This small molecule binds to this protein.
Small molecule (SMILES): CC(=O)N[C@@H]1[C@@H](O)[C@H](O)[C@@H](CO)O[C@H]1O

Sequence of chain 1.C:
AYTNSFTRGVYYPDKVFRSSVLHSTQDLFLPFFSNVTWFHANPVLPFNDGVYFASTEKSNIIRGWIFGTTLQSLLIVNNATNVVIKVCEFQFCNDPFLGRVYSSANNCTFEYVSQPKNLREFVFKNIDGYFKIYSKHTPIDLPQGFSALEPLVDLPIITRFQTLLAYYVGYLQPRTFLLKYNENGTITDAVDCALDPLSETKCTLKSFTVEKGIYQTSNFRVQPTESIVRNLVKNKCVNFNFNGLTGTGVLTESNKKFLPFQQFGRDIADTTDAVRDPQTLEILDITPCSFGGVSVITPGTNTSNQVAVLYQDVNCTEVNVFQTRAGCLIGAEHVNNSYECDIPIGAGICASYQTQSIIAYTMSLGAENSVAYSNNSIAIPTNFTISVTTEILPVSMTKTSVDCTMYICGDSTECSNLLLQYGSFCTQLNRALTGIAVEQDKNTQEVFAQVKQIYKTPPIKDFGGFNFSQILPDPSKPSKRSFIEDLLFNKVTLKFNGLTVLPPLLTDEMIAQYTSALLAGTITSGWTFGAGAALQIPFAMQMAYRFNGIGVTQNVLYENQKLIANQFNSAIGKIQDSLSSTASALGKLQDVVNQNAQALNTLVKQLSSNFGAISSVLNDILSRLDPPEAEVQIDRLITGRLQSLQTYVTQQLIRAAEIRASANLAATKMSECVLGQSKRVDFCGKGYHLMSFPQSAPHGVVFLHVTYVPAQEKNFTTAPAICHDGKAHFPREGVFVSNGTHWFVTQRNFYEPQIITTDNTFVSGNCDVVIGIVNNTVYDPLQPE

Binding-site contacts:
Ligand atom C1 contacts residue ASN603 of chain 1.C at 1.4 Å.
Ligand atom O7 contacts residue ASN603 of chain 1.C at 2.8 Å (h-bond).
Ligand atom C3 contacts residue ASN603 of chain 1.C at 3.7 Å.
Ligand atom N2 contacts residue ASN603 of chain 1.C at 3.0 Å (h-bond).
Ligand atom C6 contacts residue ASN603 of chain 1.C at 4.5 Å.
Ligand atom C4 contacts residue ASN603 of chain 1.C at 4.1 Å.
Ligand atom C2 contacts residue ASN603 of chain 1.C at 2.4 Å.
Ligand atom C7 contacts residue ASN603 of chain 1.C at 3.1 Å.
Ligand atom C8 contacts residue ASN603 of chain 1.C at 4.4 Å.
Ligand atom O5 contacts residue ASN603 of chain 1.C at 2.2 Å (h-bond).
Ligand atom O6 contacts residue ASN603 of chain 1.C at 3.4 Å (h-bond).
Ligand atom C5 contacts residue ASN603 of chain 1.C at 3.5 Å.